This small molecule binds to this protein.
Small molecule (SMILES): CCCCCCCO[C@@H]1O[C@H](CO)[C@@H](O)[C@H](O)[C@H]1O

Binding-site contacts:
Ligand atom O6 contacts residue THR111 of chain 1.A at 3.7 Å.
Ligand atom C1 contacts residue ASN107 of chain 1.A at 4.3 Å.
Ligand atom O1 contacts residue ASN107 of chain 1.A at 3.9 Å.
Ligand atom C8 contacts residue ASN107 of chain 1.A at 4.0 Å.
Ligand atom C5 contacts residue ASN107 of chain 1.A at 4.5 Å.
Ligand atom C5 contacts residue B7G1 of chain 1.G at 4.0 Å.
Ligand atom O4 contacts residue B7G1 of chain 1.G at 2.6 Å (h-bond).
Ligand atom C6 contacts residue VAL110 of chain 1.A at 4.5 Å (hydrophobic).
Ligand atom C6 contacts residue THR111 of chain 1.A at 3.6 Å.
Ligand atom O6 contacts residue ASN107 of chain 1.A at 2.8 Å (h-bond).
Ligand atom C13 contacts residue LEU106 of chain 1.A at 3.5 Å (hydrophobic).
Ligand atom O5 contacts residue ASN107 of chain 1.A at 3.4 Å.
Ligand atom C7 contacts residue ASN107 of chain 1.A at 4.2 Å.
Ligand atom C13 contacts residue PHE105 of chain 1.A at 3.9 Å (hydrophobic).
Ligand atom O6 contacts residue VAL110 of chain 1.A at 3.7 Å.
Ligand atom C10 contacts residue ASN107 of chain 1.A at 4.2 Å.
Ligand atom C13 contacts residue ASN107 of chain 1.A at 4.2 Å.
Ligand atom C12 contacts residue LEU106 of chain 1.A at 4.1 Å (hydrophobic).
Ligand atom C3 contacts residue B7G1 of chain 1.G at 3.6 Å.
Ligand atom C4 contacts residue B7G1 of chain 1.G at 3.6 Å.
Ligand atom C6 contacts residue ASN107 of chain 1.A at 3.8 Å.
Ligand atom C6 contacts residue B7G1 of chain 1.G at 4.3 Å.
Ligand atom O3 contacts residue B7G1 of chain 1.G at 4.0 Å.

Sequence of chain 1.A:
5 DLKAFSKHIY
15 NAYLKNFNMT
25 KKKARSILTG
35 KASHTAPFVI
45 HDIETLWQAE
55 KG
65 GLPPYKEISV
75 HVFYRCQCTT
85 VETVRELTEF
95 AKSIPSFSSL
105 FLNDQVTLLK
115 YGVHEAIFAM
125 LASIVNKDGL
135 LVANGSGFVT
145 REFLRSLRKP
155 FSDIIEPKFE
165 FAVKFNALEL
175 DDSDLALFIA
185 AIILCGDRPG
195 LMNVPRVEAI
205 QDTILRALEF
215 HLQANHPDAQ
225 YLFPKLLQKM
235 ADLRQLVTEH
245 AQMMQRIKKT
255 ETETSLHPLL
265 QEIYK